Sequence of chain 1.B:
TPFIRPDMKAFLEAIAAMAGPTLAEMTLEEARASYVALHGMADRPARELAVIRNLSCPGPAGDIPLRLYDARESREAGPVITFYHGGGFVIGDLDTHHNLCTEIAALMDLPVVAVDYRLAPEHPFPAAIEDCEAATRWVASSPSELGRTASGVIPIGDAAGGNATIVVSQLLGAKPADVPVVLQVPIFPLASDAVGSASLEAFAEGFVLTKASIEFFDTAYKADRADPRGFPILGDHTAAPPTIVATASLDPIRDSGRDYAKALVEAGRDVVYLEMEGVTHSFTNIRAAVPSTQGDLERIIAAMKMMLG

Binding-site contacts:
Ligand atom C1 contacts residue LEU209 of chain 1.B at 4.2 Å (hydrophobic).
Ligand atom O3 contacts residue HIS281 of chain 1.B at 3.6 Å.
Ligand atom C2 contacts residue TYR35 of chain 1.B at 3.9 Å (hydrophobic).
Ligand atom O2 contacts residue ILE91 of chain 1.B at 4.3 Å.
Ligand atom O2 contacts residue TYR35 of chain 1.B at 4.5 Å.
Ligand atom OH contacts residue VAL208 of chain 1.B at 4.0 Å.
Ligand atom O3 contacts residue SER282 of chain 1.B at 3.6 Å.
Ligand atom C6 contacts residue ILE91 of chain 1.B at 4.4 Å (hydrophobic).
Ligand atom OH contacts residue LEU38 of chain 1.B at 4.3 Å.
Ligand atom N1 contacts residue TYR35 of chain 1.B at 4.1 Å.
Ligand atom O3 contacts residue TYR35 of chain 1.B at 3.9 Å.
Ligand atom O2 contacts residue LEU209 of chain 1.B at 3.9 Å.
Ligand atom C3 contacts residue LEU38 of chain 1.B at 3.5 Å (hydrophobic).
Ligand atom O3 contacts residue LEU209 of chain 1.B at 4.1 Å.
Ligand atom O2 contacts residue GLY87 of chain 1.B at 4.1 Å.
Ligand atom N1 contacts residue PHE217 of chain 1.B at 4.4 Å.
Ligand atom N1 contacts residue LEU209 of chain 1.B at 3.9 Å.
Ligand atom C6 contacts residue SER213 of chain 1.B at 4.3 Å.
Ligand atom C4 contacts residue LEU38 of chain 1.B at 4.3 Å (hydrophobic).
Ligand atom C6 contacts residue PHE217 of chain 1.B at 4.2 Å (hydrophobic).
Ligand atom C5 contacts residue LEU23 of chain 1.B at 4.4 Å (hydrophobic).
Ligand atom C2 contacts residue VAL208 of chain 1.B at 4.0 Å (hydrophobic).
Ligand atom O2 contacts residue PHE217 of chain 1.B at 3.3 Å.
Ligand atom C4 contacts residue VAL208 of chain 1.B at 3.8 Å (hydrophobic).
Ligand atom C2 contacts residue SER282 of chain 1.B at 4.0 Å.
Ligand atom C5 contacts residue SER213 of chain 1.B at 4.1 Å.
Ligand atom C2 contacts residue LEU38 of chain 1.B at 4.2 Å (hydrophobic).
Ligand atom C6 contacts residue LEU23 of chain 1.B at 4.3 Å (hydrophobic).
Ligand atom C5 contacts residue VAL208 of chain 1.B at 4.3 Å (hydrophobic).
Ligand atom C1 contacts residue TYR35 of chain 1.B at 4.1 Å (hydrophobic).
Ligand atom C3 contacts residue VAL208 of chain 1.B at 3.7 Å (hydrophobic).
Ligand atom C6 contacts residue LEU209 of chain 1.B at 4.3 Å (hydrophobic).

A small-molecule ligand and the protein it binds are described below.
Small molecule (SMILES): O=[N+]([O-])c1ccc(O)cc1